Sequence of chain 2.B:
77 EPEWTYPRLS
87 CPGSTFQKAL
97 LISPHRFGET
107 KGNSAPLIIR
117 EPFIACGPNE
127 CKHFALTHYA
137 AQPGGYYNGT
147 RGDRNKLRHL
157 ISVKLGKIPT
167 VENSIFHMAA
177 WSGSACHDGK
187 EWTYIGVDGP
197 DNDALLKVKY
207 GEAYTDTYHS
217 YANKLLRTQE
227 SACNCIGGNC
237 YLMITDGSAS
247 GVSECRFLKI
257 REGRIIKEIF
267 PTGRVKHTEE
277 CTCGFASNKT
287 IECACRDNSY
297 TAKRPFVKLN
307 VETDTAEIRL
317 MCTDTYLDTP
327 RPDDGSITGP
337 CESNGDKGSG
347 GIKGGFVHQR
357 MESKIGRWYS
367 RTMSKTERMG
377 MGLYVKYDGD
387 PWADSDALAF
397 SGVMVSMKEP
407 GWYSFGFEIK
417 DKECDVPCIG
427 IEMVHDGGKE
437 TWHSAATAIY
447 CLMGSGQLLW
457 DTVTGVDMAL

This protein binds this small molecule.
Small molecule (SMILES): CC(=O)N[C@H]1[C@H](O[C@H]2[C@H](O)[C@@H](NC(C)=O)CO[C@@H]2CO)O[C@H](CO)[C@@H](O)[C@@H]1O

Binding-site contacts:
Ligand atom C2 contacts residue PRO83 of chain 2.B at 3.6 Å (hydrophobic).
Ligand atom C5 contacts residue ASN284 of chain 2.B at 3.7 Å.
Ligand atom C1 contacts residue TYR82 of chain 2.B at 4.1 Å (hydrophobic).
Ligand atom C2 contacts residue ASN284 of chain 2.B at 2.2 Å.
Ligand atom O7 contacts residue GLU79 of chain 2.B at 3.6 Å (salt-bridge).
Ligand atom C3 contacts residue PRO83 of chain 2.B at 3.8 Å (hydrophobic).
Ligand atom C3 contacts residue ASN284 of chain 2.B at 3.6 Å.
Ligand atom C5 contacts residue TYR82 of chain 2.B at 3.9 Å (hydrophobic).
Ligand atom C8 contacts residue ASN284 of chain 2.B at 3.8 Å.
Ligand atom O5 contacts residue TYR82 of chain 2.B at 4.1 Å.
Ligand atom O7 contacts residue TYR82 of chain 2.B at 4.2 Å.
Ligand atom N2 contacts residue ARG84 of chain 2.B at 4.2 Å.
Ligand atom O5 contacts residue ASN284 of chain 2.B at 2.4 Å (h-bond).
Ligand atom C6 contacts residue TYR82 of chain 2.B at 4.1 Å (hydrophobic).
Ligand atom O7 contacts residue PRO83 of chain 2.B at 3.9 Å.
Ligand atom C1 contacts residue ASN284 of chain 2.B at 1.4 Å.
Ligand atom O7 contacts residue LEU85 of chain 2.B at 4.0 Å.
Ligand atom N2 contacts residue ASN284 of chain 2.B at 2.7 Å (h-bond).
Ligand atom O7 contacts residue ARG84 of chain 2.B at 4.1 Å.
Ligand atom C1 contacts residue PRO83 of chain 2.B at 3.7 Å (hydrophobic).
Ligand atom O7 contacts residue ASN284 of chain 2.B at 4.3 Å.
Ligand atom C7 contacts residue GLU79 of chain 2.B at 4.3 Å.
Ligand atom C4 contacts residue ASN284 of chain 2.B at 4.1 Å.
Ligand atom C7 contacts residue ASN284 of chain 2.B at 3.4 Å.
Ligand atom C7 contacts residue PRO83 of chain 2.B at 3.8 Å (hydrophobic).
Ligand atom N2 contacts residue PRO83 of chain 2.B at 2.8 Å (h-bond).